Sequence of chain 1.D:
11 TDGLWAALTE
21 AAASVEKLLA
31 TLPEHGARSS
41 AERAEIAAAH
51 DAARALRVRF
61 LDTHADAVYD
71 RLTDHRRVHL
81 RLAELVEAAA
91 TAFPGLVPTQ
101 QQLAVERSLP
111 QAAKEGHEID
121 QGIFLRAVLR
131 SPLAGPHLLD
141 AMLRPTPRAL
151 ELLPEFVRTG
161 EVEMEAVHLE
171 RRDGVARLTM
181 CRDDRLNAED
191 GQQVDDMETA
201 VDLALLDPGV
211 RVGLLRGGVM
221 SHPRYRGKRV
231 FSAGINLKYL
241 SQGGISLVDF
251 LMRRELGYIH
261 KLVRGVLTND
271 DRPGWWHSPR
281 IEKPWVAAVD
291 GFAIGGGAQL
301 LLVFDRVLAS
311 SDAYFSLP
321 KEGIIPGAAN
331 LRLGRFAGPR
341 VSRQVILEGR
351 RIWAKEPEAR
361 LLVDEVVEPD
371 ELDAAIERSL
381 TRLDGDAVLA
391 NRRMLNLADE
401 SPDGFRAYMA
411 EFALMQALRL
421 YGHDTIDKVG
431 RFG

A small-molecule ligand and the protein it binds are described below.
Small molecule (SMILES): CC(C)(CO[P](=O)(O)O[P](=O)(O)OC[C@H]1O[C@@H](n2cnc3c(N)ncnc32)[C@H](O)[C@@H]1OP(=O)(O)O)[C@@H](O)C(=O)NCCC(=O)NCCNC(=O)Cc1cc(O)cc(O)c1

Binding-site contacts:
Ligand atom OAD contacts residue GLY234 of chain 1.D at 3.3 Å.
Ligand atom N1A contacts residue ASN236 of chain 1.D at 3.3 Å.
Ligand atom OAL contacts residue GLU189 of chain 1.D at 2.8 Å (salt-bridge).
Ligand atom O5A contacts residue TYR225 of chain 1.D at 2.2 Å (h-bond).
Ligand atom O4A contacts residue ARG224 of chain 1.D at 3.2 Å (salt-bridge).
Ligand atom O5P contacts residue PRO318 of chain 1.D at 3.5 Å.
Ligand atom N7A contacts residue ALA233 of chain 1.D at 3.5 Å.
Ligand atom N1A contacts residue LEU237 of chain 1.D at 3.1 Å (h-bond).
Ligand atom OAD contacts residue ILE235 of chain 1.D at 2.7 Å (h-bond).
Ligand atom OAD contacts residue GLY296 of chain 1.D at 2.8 Å (h-bond).
Ligand atom N6A contacts residue ALA233 of chain 1.D at 3.0 Å (h-bond).
Ligand atom C13 contacts residue ILE294 of chain 1.D at 3.6 Å (hydrophobic).
Ligand atom OAK contacts residue GLN416 of chain 1.D at 3.5 Å (h-bond).
Ligand atom P3' contacts residue HIS222 of chain 1.D at 3.5 Å.
Ligand atom P2A contacts residue TYR225 of chain 1.D at 3.5 Å.
Ligand atom N4P contacts residue ALA233 of chain 1.D at 3.3 Å (h-bond).
Ligand atom O9A contacts residue LYS238 of chain 1.D at 2.6 Å (salt-bridge).
Ligand atom C12 contacts residue TYR225 of chain 1.D at 3.5 Å (hydrophobic).
Ligand atom C6A contacts residue ILE235 of chain 1.D at 3.5 Å (hydrophobic).
Ligand atom OAD contacts residue GLY295 of chain 1.D at 3.3 Å.
Ligand atom N8P contacts residue PHE432 of chain 1.D at 3.6 Å.
Ligand atom C3' contacts residue HIS222 of chain 1.D at 3.5 Å.
Ligand atom CAJ contacts residue ARG254 of chain 1.D at 3.6 Å.
Ligand atom OAL contacts residue PHE250 of chain 1.D at 3.2 Å.
Ligand atom O2' contacts residue LYS238 of chain 1.D at 3.4 Å (salt-bridge).
Ligand atom CAI contacts residue ARG254 of chain 1.D at 3.1 Å.
Ligand atom C2P contacts residue GLY295 of chain 1.D at 3.5 Å.
Ligand atom OAL contacts residue ARG254 of chain 1.D at 2.9 Å (salt-bridge).
Ligand atom C6P contacts residue ALA233 of chain 1.D at 3.5 Å (hydrophobic).
Ligand atom C4A contacts residue PHE432 of chain 1.D at 3.6 Å (hydrophobic).
Ligand atom N1A contacts residue ALA188 of chain 1.D at 3.5 Å.
Ligand atom O2A contacts residue ARG224 of chain 1.D at 3.2 Å.
Ligand atom CAB contacts residue ILE235 of chain 1.D at 3.5 Å (hydrophobic).
Ligand atom N6A contacts residue ILE235 of chain 1.D at 2.8 Å (h-bond).
Ligand atom N1A contacts residue ILE235 of chain 1.D at 3.3 Å (h-bond).
Ligand atom OAK contacts residue GLY327 of chain 1.D at 3.3 Å.
Ligand atom C5A contacts residue PHE432 of chain 1.D at 3.5 Å (hydrophobic).
Ligand atom O3' contacts residue HIS222 of chain 1.D at 3.4 Å (h-bond).
Ligand atom O8A contacts residue HIS222 of chain 1.D at 2.6 Å (h-bond).
Ligand atom C2A contacts residue ASN236 of chain 1.D at 3.4 Å.